Sequence of chain 1.C:
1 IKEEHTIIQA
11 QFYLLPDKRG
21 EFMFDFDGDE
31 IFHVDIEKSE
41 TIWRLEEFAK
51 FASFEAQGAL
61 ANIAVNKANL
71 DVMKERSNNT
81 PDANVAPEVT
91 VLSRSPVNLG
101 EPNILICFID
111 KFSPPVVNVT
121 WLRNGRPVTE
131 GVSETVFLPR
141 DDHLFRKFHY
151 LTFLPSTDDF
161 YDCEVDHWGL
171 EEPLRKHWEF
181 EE

Sequence of chain 1.D:
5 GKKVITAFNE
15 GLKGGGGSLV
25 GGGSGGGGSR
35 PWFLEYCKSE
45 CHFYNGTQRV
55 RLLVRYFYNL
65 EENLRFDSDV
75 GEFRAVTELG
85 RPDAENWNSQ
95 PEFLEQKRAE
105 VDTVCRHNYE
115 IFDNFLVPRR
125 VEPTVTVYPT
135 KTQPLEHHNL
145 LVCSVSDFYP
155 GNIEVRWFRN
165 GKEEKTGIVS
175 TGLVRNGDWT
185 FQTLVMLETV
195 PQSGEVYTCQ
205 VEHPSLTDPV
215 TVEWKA

The protein below binds the small molecule below.
Small molecule (SMILES): CC(=O)N[C@@H]1[C@@H](O)[C@H](O)[C@@H](CO)O[C@H]1O

Binding-site contacts:
Ligand atom N2 contacts residue ASN78 of chain 1.C at 2.9 Å (h-bond).
Ligand atom C1 contacts residue ASN78 of chain 1.C at 1.4 Å.
Ligand atom C7 contacts residue ASN78 of chain 1.C at 2.9 Å.
Ligand atom O5 contacts residue ASN78 of chain 1.C at 2.4 Å (h-bond).
Ligand atom C3 contacts residue ASN78 of chain 1.C at 3.8 Å.
Ligand atom C4 contacts residue ASN78 of chain 1.C at 4.2 Å.
Ligand atom C2 contacts residue ASN78 of chain 1.C at 2.5 Å.
Ligand atom C5 contacts residue ASN78 of chain 1.C at 3.7 Å.
Ligand atom C8 contacts residue VAL24 of chain 1.D at 4.4 Å (hydrophobic).
Ligand atom C8 contacts residue ASN78 of chain 1.C at 4.2 Å.
Ligand atom C7 contacts residue VAL24 of chain 1.D at 4.0 Å (hydrophobic).
Ligand atom O7 contacts residue VAL24 of chain 1.D at 2.8 Å (h-bond).
Ligand atom O7 contacts residue ASN78 of chain 1.C at 2.6 Å (h-bond).